Binding-site contacts:
Ligand atom CAJ contacts residue MET107 of chain 1.A at 3.8 Å (hydrophobic).
Ligand atom CAF contacts residue MET107 of chain 1.A at 4.2 Å (hydrophobic).
Ligand atom CAA contacts residue LEU103 of chain 1.A at 4.3 Å (hydrophobic).
Ligand atom CAJ contacts residue VAL92 of chain 1.A at 4.3 Å (hydrophobic).
Ligand atom CAJ contacts residue ILE71 of chain 1.A at 3.8 Å (hydrophobic).
Ligand atom CAA contacts residue VAL92 of chain 1.A at 4.4 Å (hydrophobic).
Ligand atom CAC contacts residue LEU54 of chain 1.A at 4.2 Å (hydrophobic).
Ligand atom CAK contacts residue ILE56 of chain 1.A at 4.5 Å (hydrophobic).
Ligand atom CAH contacts residue MET107 of chain 1.A at 3.8 Å (hydrophobic).
Ligand atom CAA contacts residue LEU46 of chain 1.A at 4.4 Å (hydrophobic).
Ligand atom CAE contacts residue ILE56 of chain 1.A at 4.5 Å (hydrophobic).
Ligand atom CAA contacts residue VAL94 of chain 1.A at 3.9 Å (hydrophobic).
Ligand atom CAE contacts residue VAL92 of chain 1.A at 3.6 Å (hydrophobic).
Ligand atom CAI contacts residue VAL92 of chain 1.A at 3.9 Å (hydrophobic).
Ligand atom CAH contacts residue ILE71 of chain 1.A at 3.7 Å (hydrophobic).
Ligand atom CAK contacts residue MET107 of chain 1.A at 4.3 Å (hydrophobic).
Ligand atom CAG contacts residue ILE56 of chain 1.A at 4.0 Å (hydrophobic).
Ligand atom OAB contacts residue VAL41 of chain 1.A at 4.3 Å.
Ligand atom CAI contacts residue PHE105 of chain 1.A at 3.8 Å (hydrophobic).
Ligand atom CAG contacts residue VAL43 of chain 1.A at 4.3 Å (hydrophobic).
Ligand atom CAE contacts residue PHE105 of chain 1.A at 3.7 Å (hydrophobic).
Ligand atom CAF contacts residue LEU58 of chain 1.A at 4.4 Å (hydrophobic).
Ligand atom CAC contacts residue LEU103 of chain 1.A at 4.5 Å (hydrophobic).
Ligand atom CAK contacts residue PHE105 of chain 1.A at 3.9 Å (hydrophobic).
Ligand atom CAH contacts residue VAL41 of chain 1.A at 4.2 Å (hydrophobic).
Ligand atom CAH contacts residue LEU58 of chain 1.A at 3.7 Å (hydrophobic).
Ligand atom CAD contacts residue VAL41 of chain 1.A at 4.1 Å (hydrophobic).
Ligand atom CAD contacts residue LEU87 of chain 1.A at 4.1 Å (hydrophobic).
Ligand atom CAF contacts residue LEU87 of chain 1.A at 3.9 Å (hydrophobic).
Ligand atom CAC contacts residue LEU122 of chain 1.A at 4.4 Å (hydrophobic).
Ligand atom CAA contacts residue LEU54 of chain 1.A at 3.5 Å (hydrophobic).
Ligand atom CAD contacts residue LEU39 of chain 1.A at 4.5 Å (hydrophobic).
Ligand atom CAC contacts residue LEU46 of chain 1.A at 3.9 Å (hydrophobic).
Ligand atom CAI contacts residue ILE56 of chain 1.A at 3.8 Å (hydrophobic).
Ligand atom CAG contacts residue PHE105 of chain 1.A at 3.7 Å (hydrophobic).
Ligand atom OAB contacts residue LEU87 of chain 1.A at 4.5 Å.
Ligand atom CAC contacts residue PHE105 of chain 1.A at 4.1 Å (hydrophobic).
Ligand atom CAF contacts residue ILE71 of chain 1.A at 3.5 Å (hydrophobic).

Sequence of chain 1.A:
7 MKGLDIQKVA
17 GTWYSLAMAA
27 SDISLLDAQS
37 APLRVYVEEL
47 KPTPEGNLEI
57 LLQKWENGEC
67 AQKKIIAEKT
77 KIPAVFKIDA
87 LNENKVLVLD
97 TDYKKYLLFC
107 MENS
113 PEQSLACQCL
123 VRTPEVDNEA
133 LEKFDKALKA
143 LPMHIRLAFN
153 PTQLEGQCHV

A protein and the small-molecule ligand that binds it are described below.
Small molecule (SMILES): CCCCCCCCCCO